Binding-site contacts:
Ligand atom C7 contacts residue TYR106 of chain 1.E at 4.2 Å (hydrophobic).
Ligand atom O3 contacts residue TYR150 of chain 1.E at 4.5 Å.
Ligand atom O5 contacts residue TYR150 of chain 1.E at 4.3 Å.
Ligand atom C1 contacts residue TYR150 of chain 1.E at 3.7 Å (hydrophobic).
Ligand atom C3 contacts residue TYR150 of chain 1.E at 4.1 Å (hydrophobic).
Ligand atom C3 contacts residue ASN133 of chain 1.E at 3.9 Å.
Ligand atom C7 contacts residue ASN133 of chain 1.E at 3.7 Å.
Ligand atom C1 contacts residue ASN133 of chain 1.E at 1.5 Å.
Ligand atom C2 contacts residue ASN133 of chain 1.E at 2.6 Å.
Ligand atom O7 contacts residue ASN133 of chain 1.E at 4.0 Å.
Ligand atom C8 contacts residue TYR150 of chain 1.E at 4.3 Å (hydrophobic).
Ligand atom C8 contacts residue TYR106 of chain 1.E at 4.1 Å (hydrophobic).
Ligand atom C7 contacts residue GLY298 of chain 1.E at 4.3 Å.
Ligand atom C7 contacts residue LEU152 of chain 1.E at 4.3 Å (hydrophobic).
Ligand atom O7 contacts residue TYR106 of chain 1.E at 3.9 Å.
Ligand atom N2 contacts residue TYR150 of chain 1.E at 3.4 Å.
Ligand atom O5 contacts residue ASN133 of chain 1.E at 2.5 Å (h-bond).
Ligand atom C5 contacts residue ASN133 of chain 1.E at 3.8 Å.
Ligand atom N2 contacts residue ASN133 of chain 1.E at 2.9 Å (h-bond).
Ligand atom C5 contacts residue TYR150 of chain 1.E at 4.2 Å (hydrophobic).
Ligand atom N2 contacts residue GLY298 of chain 1.E at 4.5 Å.
Ligand atom C8 contacts residue LEU152 of chain 1.E at 3.9 Å (hydrophobic).
Ligand atom O6 contacts residue SER135 of chain 1.E at 3.5 Å.
Ligand atom C4 contacts residue ASN133 of chain 1.E at 4.4 Å.
Ligand atom C7 contacts residue TYR150 of chain 1.E at 4.3 Å (hydrophobic).
Ligand atom C8 contacts residue GLY298 of chain 1.E at 3.1 Å.
Ligand atom C2 contacts residue TYR150 of chain 1.E at 4.0 Å (hydrophobic).
Ligand atom C8 contacts residue ALA299 of chain 1.E at 4.1 Å (hydrophobic).

A protein and the small-molecule ligand that binds it are described below.
Small molecule (SMILES): CC(=O)N[C@@H]1[C@@H](O)[C@H](O)[C@@H](CO)O[C@H]1O

Sequence of chain 1.E:
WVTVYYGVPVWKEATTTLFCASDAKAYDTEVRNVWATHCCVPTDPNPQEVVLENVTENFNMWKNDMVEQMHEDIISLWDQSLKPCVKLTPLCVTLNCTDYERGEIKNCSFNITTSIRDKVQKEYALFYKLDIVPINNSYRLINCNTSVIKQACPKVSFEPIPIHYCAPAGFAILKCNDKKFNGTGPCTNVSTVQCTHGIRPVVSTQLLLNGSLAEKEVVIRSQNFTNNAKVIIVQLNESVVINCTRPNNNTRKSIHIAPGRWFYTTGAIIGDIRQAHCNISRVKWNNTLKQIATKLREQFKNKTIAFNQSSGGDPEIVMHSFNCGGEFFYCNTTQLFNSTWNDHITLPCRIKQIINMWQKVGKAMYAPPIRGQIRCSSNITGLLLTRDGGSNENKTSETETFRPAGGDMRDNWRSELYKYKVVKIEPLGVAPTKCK